Sequence of chain 3.A:
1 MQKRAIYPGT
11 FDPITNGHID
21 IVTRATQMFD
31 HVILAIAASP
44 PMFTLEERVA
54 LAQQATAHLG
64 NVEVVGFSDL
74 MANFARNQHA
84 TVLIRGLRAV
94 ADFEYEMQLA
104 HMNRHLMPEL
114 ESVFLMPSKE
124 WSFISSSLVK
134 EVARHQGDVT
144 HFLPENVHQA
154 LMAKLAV

A protein and the small-molecule ligand that binds it are described below.
Small molecule (SMILES): COc1nnc(-c2ccc(Cl)cc2)c(C)c1C

Sequence of chain 2.A:
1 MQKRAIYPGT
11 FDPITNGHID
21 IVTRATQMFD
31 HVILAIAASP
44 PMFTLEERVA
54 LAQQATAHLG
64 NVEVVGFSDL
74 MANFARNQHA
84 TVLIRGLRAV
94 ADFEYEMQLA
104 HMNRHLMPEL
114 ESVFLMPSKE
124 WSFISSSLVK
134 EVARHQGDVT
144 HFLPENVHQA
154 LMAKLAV

Binding-site contacts:
Ligand atom O15 contacts residue ALA37 of chain 2.A at 3.1 Å.
Ligand atom C17 contacts residue ASP72 of chain 2.A at 3.6 Å.
Ligand atom C10 contacts residue ASN106 of chain 2.A at 4.2 Å.
Ligand atom C5 contacts residue MET74 of chain 2.A at 3.5 Å (hydrophobic).
Ligand atom N9 contacts residue PHE70 of chain 2.A at 3.9 Å.
Ligand atom C3 contacts residue LEU73 of chain 2.A at 4.1 Å (hydrophobic).
Ligand atom C3 contacts residue ASP72 of chain 2.A at 4.0 Å.
Ligand atom C8 contacts residue LEU73 of chain 2.A at 3.6 Å (hydrophobic).
Ligand atom C12 contacts residue ALA37 of chain 2.A at 3.7 Å (hydrophobic).
Ligand atom CL1 contacts residue MET105 of chain 2.A at 4.0 Å.
Ligand atom C17 contacts residue ALA37 of chain 2.A at 3.5 Å (hydrophobic).
Ligand atom C10 contacts residue MET74 of chain 2.A at 4.2 Å (hydrophobic).
Ligand atom C13 contacts residue ASP72 of chain 2.A at 3.5 Å.
Ligand atom C5 contacts residue LEU73 of chain 2.A at 3.7 Å (hydrophobic).
Ligand atom C12 contacts residue ASP72 of chain 2.A at 4.0 Å.
Ligand atom C7 contacts residue ASP72 of chain 2.A at 3.5 Å.
Ligand atom C2 contacts residue MET74 of chain 2.A at 4.3 Å (hydrophobic).
Ligand atom C13 contacts residue LEU73 of chain 2.A at 4.3 Å (hydrophobic).
Ligand atom C13 contacts residue SER71 of chain 2.A at 3.2 Å.
Ligand atom C10 contacts residue LEU102 of chain 2.A at 4.1 Å (hydrophobic).
Ligand atom C1 contacts residue MET74 of chain 2.A at 4.1 Å (hydrophobic).
Ligand atom C3 contacts residue MET74 of chain 2.A at 4.2 Å (hydrophobic).
Ligand atom C14 contacts residue LEU73 of chain 2.A at 4.1 Å (hydrophobic).
Ligand atom C17 contacts residue PHE70 of chain 2.A at 3.0 Å (hydrophobic).
Ligand atom CL1 contacts residue LEU131 of chain 3.A at 3.8 Å.
Ligand atom C13 contacts residue HIS138 of chain 3.A at 3.3 Å.
Ligand atom C14 contacts residue LEU102 of chain 2.A at 3.8 Å (hydrophobic).
Ligand atom C8 contacts residue HIS138 of chain 3.A at 3.2 Å.
Ligand atom CL1 contacts residue VAL135 of chain 3.A at 3.6 Å.
Ligand atom CL1 contacts residue LEU102 of chain 2.A at 3.3 Å.
Ligand atom C2 contacts residue LEU73 of chain 2.A at 4.3 Å (hydrophobic).
Ligand atom N9 contacts residue ALA37 of chain 2.A at 3.5 Å.
Ligand atom O15 contacts residue PHE70 of chain 2.A at 4.2 Å.
Ligand atom O15 contacts residue ALA38 of chain 2.A at 3.9 Å.
Ligand atom C17 contacts residue SER71 of chain 2.A at 3.5 Å.
Ligand atom C17 contacts residue ALA38 of chain 2.A at 3.5 Å (hydrophobic).
Ligand atom O15 contacts residue ASP72 of chain 2.A at 4.3 Å.
Ligand atom C12 contacts residue PHE70 of chain 2.A at 4.1 Å (hydrophobic).
Ligand atom C10 contacts residue LEU73 of chain 2.A at 3.6 Å (hydrophobic).
Ligand atom O15 contacts residue SER39 of chain 2.A at 3.9 Å.